This protein binds this small molecule.
Small molecule (SMILES): [H]/N=C(/N)NC[C@@H]1[C@@H](NC(=O)C(=O)Nc2ccc(Cl)c(F)c2)c2ccc(CNC)cc2N1C(=O)OCc1ccccc1

Binding-site contacts:
Ligand atom O31 contacts residue GLY339 of chain 1.A at 3.4 Å (h-bond).
Ligand atom O01 contacts residue ASP340 of chain 1.A at 3.5 Å.
Ligand atom C18 contacts residue GLY339 of chain 1.A at 3.6 Å.
Ligand atom F26 contacts residue SER140 of chain 1.A at 3.5 Å.
Ligand atom C15 contacts residue MET290 of chain 1.A at 3.4 Å (hydrophobic).
Ligand atom O03 contacts residue TRP291 of chain 1.A at 3.3 Å (h-bond).
Ligand atom C33 contacts residue GLY339 of chain 1.A at 3.3 Å.
Ligand atom F26 contacts residue SER242 of chain 1.A at 3.2 Å.
Ligand atom C15 contacts residue GLU293 of chain 1.A at 3.7 Å.
Ligand atom C15 contacts residue VAL294 of chain 1.A at 3.8 Å (hydrophobic).
Ligand atom O32 contacts residue MET290 of chain 1.A at 3.0 Å (h-bond).
Ligand atom O31 contacts residue MET341 of chain 1.A at 3.4 Å.
Ligand atom O32 contacts residue ASN289 of chain 1.A at 3.5 Å (h-bond).
Ligand atom CL28 contacts residue PHE243 of chain 1.A at 3.5 Å.
Ligand atom N11 contacts residue GLY339 of chain 1.A at 3.1 Å (h-bond).
Ligand atom C25 contacts residue SER242 of chain 1.A at 3.5 Å.
Ligand atom N16 contacts residue GLY295 of chain 1.A at 3.4 Å (h-bond).
Ligand atom C12 contacts residue GLY339 of chain 1.A at 3.4 Å.
Ligand atom N16 contacts residue MET290 of chain 1.A at 3.0 Å (h-bond).
Ligand atom N14 contacts residue MET290 of chain 1.A at 2.9 Å (h-bond).
Ligand atom C30 contacts residue ASN289 of chain 1.A at 3.0 Å.
Ligand atom C02 contacts residue GLY339 of chain 1.A at 3.4 Å.
Ligand atom C20 contacts residue MET290 of chain 1.A at 3.6 Å (hydrophobic).
Ligand atom CL28 contacts residue ASN244 of chain 1.A at 3.6 Å.
Ligand atom C23 contacts residue ASN289 of chain 1.A at 3.4 Å.
Ligand atom C36 contacts residue GLY338 of chain 1.A at 3.7 Å.
Ligand atom C30 contacts residue ILE288 of chain 1.A at 3.6 Å (hydrophobic).
Ligand atom C04 contacts residue TRP291 of chain 1.A at 3.5 Å (hydrophobic).
Ligand atom N22 contacts residue GLU237 of chain 1.A at 3.5 Å.
Ligand atom C24 contacts residue SER242 of chain 1.A at 3.7 Å.
Ligand atom C34 contacts residue GLY339 of chain 1.A at 3.6 Å.
Ligand atom C29 contacts residue ILE288 of chain 1.A at 3.7 Å (hydrophobic).
Ligand atom F26 contacts residue VAL139 of chain 1.A at 3.6 Å.
Ligand atom N19 contacts residue GLY339 of chain 1.A at 2.8 Å (h-bond).
Ligand atom N22 contacts residue ASN289 of chain 1.A at 2.8 Å (h-bond).
Ligand atom N14 contacts residue GLU293 of chain 1.A at 3.4 Å (salt-bridge).
Ligand atom C23 contacts residue GLU237 of chain 1.A at 3.5 Å.
Ligand atom CL28 contacts residue PHE249 of chain 1.A at 3.6 Å.
Ligand atom N16 contacts residue GLU293 of chain 1.A at 3.3 Å (salt-bridge).
Ligand atom N16 contacts residue VAL294 of chain 1.A at 3.6 Å.

Sequence of chain 1.A:
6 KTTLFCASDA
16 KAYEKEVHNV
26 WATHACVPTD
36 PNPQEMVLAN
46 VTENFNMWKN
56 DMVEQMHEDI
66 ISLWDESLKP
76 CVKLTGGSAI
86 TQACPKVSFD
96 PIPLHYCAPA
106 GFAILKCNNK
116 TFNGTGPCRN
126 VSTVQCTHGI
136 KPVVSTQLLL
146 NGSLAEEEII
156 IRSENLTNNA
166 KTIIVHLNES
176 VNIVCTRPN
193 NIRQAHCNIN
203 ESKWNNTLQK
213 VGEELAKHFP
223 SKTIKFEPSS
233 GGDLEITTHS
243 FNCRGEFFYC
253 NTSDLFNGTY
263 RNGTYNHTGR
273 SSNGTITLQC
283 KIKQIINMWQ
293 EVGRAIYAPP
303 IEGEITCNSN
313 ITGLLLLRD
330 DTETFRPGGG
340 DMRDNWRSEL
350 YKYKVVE